Binding-site contacts:
Ligand atom C1 contacts residue ASP15 of chain 2.B at 3.6 Å.
Ligand atom O1 contacts residue ASN13 of chain 2.B at 3.6 Å.
Ligand atom O5 contacts residue TYR156 of chain 2.B at 3.5 Å.
Ligand atom C4 contacts residue TYR156 of chain 2.B at 3.9 Å (hydrophobic).
Ligand atom O6 contacts residue PHE157 of chain 2.B at 3.3 Å.
Ligand atom O3 contacts residue GLU112 of chain 2.B at 3.5 Å (salt-bridge).
Ligand atom C1 contacts residue LYS16 of chain 2.B at 3.5 Å.
Ligand atom C2 contacts residue TRP231 of chain 2.B at 3.7 Å (hydrophobic).
Ligand atom O2 contacts residue ALA64 of chain 2.B at 3.3 Å.
Ligand atom O1 contacts residue ASP15 of chain 2.B at 3.0 Å (salt-bridge).
Ligand atom O6 contacts residue TYR156 of chain 2.B at 3.0 Å (h-bond).
Ligand atom O2 contacts residue TRP231 of chain 2.B at 3.7 Å.
Ligand atom O3 contacts residue ARG67 of chain 2.B at 3.2 Å (salt-bridge).
Ligand atom C4 contacts residue TRP341 of chain 2.B at 3.5 Å (hydrophobic).
Ligand atom C3 contacts residue TRP63 of chain 2.B at 3.6 Å (hydrophobic).
Ligand atom O3 contacts residue ALA64 of chain 2.B at 3.4 Å.
Ligand atom O2 contacts residue TRP63 of chain 2.B at 3.2 Å (h-bond).
Ligand atom O6 contacts residue PRO155 of chain 2.B at 3.3 Å.
Ligand atom O4 contacts residue ARG67 of chain 2.B at 3.4 Å (salt-bridge).
Ligand atom C6 contacts residue GLU154 of chain 2.B at 3.2 Å.
Ligand atom O2 contacts residue LYS16 of chain 2.B at 2.6 Å (salt-bridge).
Ligand atom O6 contacts residue GLU154 of chain 2.B at 2.8 Å (salt-bridge).
Ligand atom C2 contacts residue TRP341 of chain 2.B at 3.9 Å (hydrophobic).
Ligand atom C2 contacts residue ASP66 of chain 2.B at 3.3 Å.
Ligand atom O2 contacts residue GLU112 of chain 2.B at 2.6 Å (salt-bridge).
Ligand atom O3 contacts residue ASP66 of chain 2.B at 2.8 Å (salt-bridge).
Ligand atom C6 contacts residue TRP341 of chain 2.B at 3.7 Å (hydrophobic).
Ligand atom O3 contacts residue TRP341 of chain 2.B at 3.8 Å.
Ligand atom C3 contacts residue ASP66 of chain 2.B at 3.6 Å.
Ligand atom C2 contacts residue GLU112 of chain 2.B at 3.5 Å.
Ligand atom C6 contacts residue PRO155 of chain 2.B at 3.9 Å (hydrophobic).
Ligand atom O4 contacts residue ARG345 of chain 2.B at 3.4 Å (salt-bridge).
Ligand atom C6 contacts residue TYR156 of chain 2.B at 3.7 Å (hydrophobic).
Ligand atom O5 contacts residue TRP341 of chain 2.B at 3.9 Å.
Ligand atom O3 contacts residue TRP63 of chain 2.B at 3.5 Å (h-bond).
Ligand atom C1 contacts residue TRP231 of chain 2.B at 3.6 Å (hydrophobic).
Ligand atom O2 contacts residue ASP66 of chain 2.B at 2.8 Å (salt-bridge).
Ligand atom O1 contacts residue LYS16 of chain 2.B at 3.0 Å (salt-bridge).
Ligand atom C1 contacts residue TYR156 of chain 2.B at 3.5 Å (hydrophobic).
Ligand atom C2 contacts residue LYS16 of chain 2.B at 3.6 Å.

A small-molecule ligand and the protein it binds are described below.
Small molecule (SMILES): OC[C@H]1O[C@H](O[C@H]2[C@H](O)[C@@H](O)[C@@H](O)O[C@@H]2CO)[C@H](O)[C@@H](O)[C@@H]1O

Sequence of chain 2.B:
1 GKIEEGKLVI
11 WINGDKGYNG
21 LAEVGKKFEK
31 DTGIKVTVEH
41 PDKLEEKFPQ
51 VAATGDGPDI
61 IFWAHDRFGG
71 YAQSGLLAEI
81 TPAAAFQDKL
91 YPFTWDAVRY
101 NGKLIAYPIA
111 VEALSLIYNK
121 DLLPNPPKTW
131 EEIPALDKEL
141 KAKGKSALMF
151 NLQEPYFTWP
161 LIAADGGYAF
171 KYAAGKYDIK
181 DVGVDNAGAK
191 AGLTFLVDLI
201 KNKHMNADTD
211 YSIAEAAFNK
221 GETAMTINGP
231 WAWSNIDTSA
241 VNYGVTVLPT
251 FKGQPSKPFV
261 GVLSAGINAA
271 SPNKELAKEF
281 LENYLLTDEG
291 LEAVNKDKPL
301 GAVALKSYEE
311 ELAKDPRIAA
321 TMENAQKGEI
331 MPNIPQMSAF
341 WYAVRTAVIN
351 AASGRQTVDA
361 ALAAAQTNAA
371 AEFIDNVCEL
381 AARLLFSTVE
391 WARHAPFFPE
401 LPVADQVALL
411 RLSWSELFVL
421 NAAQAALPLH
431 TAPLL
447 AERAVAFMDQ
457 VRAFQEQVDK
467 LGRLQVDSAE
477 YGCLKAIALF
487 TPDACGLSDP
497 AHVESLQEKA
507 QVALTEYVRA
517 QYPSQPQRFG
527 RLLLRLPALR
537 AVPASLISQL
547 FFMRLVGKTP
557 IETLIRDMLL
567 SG